The protein below binds the small molecule below.
Small molecule (SMILES): CC(=O)N[C@@H]1[C@@H](O)[C@H](O)[C@@H](CO)O[C@H]1O

Sequence of chain 1.A:
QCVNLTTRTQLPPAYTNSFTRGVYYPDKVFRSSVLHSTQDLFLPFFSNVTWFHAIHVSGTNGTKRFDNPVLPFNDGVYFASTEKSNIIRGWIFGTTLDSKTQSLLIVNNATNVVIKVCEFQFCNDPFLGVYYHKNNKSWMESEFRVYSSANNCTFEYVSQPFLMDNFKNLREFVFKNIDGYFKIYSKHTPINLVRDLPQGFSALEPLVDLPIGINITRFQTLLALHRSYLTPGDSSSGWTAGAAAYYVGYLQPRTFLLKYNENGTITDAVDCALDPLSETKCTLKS

Sequence of chain 1.C:
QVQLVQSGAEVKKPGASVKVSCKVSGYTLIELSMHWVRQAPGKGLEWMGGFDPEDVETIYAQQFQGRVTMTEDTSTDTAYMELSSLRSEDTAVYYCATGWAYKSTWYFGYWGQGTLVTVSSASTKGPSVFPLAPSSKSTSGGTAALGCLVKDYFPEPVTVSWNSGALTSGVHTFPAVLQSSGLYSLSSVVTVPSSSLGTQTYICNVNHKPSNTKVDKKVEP

Binding-site contacts:
Ligand atom C3 contacts residue ASN148 of chain 1.A at 4.2 Å.
Ligand atom C4 contacts residue ASN149 of chain 1.A at 4.3 Å.
Ligand atom N2 contacts residue ASN148 of chain 1.A at 4.1 Å.
Ligand atom C7 contacts residue ASN149 of chain 1.A at 4.1 Å.
Ligand atom C3 contacts residue ASN149 of chain 1.A at 3.8 Å.
Ligand atom O5 contacts residue ASN149 of chain 1.A at 2.5 Å (h-bond).
Ligand atom O3 contacts residue ASN148 of chain 1.A at 3.5 Å (h-bond).
Ligand atom C7 contacts residue ASN148 of chain 1.A at 3.9 Å.
Ligand atom C5 contacts residue ASN149 of chain 1.A at 3.7 Å.
Ligand atom N2 contacts residue ASN149 of chain 1.A at 2.9 Å (h-bond).
Ligand atom O7 contacts residue VAL56 of chain 1.C at 4.5 Å.
Ligand atom C2 contacts residue ASN148 of chain 1.A at 4.2 Å.
Ligand atom C2 contacts residue ASN149 of chain 1.A at 2.5 Å.
Ligand atom C1 contacts residue ASN149 of chain 1.A at 1.4 Å.
Ligand atom O7 contacts residue ASN148 of chain 1.A at 3.3 Å (h-bond).